Sequence of chain 1.A:
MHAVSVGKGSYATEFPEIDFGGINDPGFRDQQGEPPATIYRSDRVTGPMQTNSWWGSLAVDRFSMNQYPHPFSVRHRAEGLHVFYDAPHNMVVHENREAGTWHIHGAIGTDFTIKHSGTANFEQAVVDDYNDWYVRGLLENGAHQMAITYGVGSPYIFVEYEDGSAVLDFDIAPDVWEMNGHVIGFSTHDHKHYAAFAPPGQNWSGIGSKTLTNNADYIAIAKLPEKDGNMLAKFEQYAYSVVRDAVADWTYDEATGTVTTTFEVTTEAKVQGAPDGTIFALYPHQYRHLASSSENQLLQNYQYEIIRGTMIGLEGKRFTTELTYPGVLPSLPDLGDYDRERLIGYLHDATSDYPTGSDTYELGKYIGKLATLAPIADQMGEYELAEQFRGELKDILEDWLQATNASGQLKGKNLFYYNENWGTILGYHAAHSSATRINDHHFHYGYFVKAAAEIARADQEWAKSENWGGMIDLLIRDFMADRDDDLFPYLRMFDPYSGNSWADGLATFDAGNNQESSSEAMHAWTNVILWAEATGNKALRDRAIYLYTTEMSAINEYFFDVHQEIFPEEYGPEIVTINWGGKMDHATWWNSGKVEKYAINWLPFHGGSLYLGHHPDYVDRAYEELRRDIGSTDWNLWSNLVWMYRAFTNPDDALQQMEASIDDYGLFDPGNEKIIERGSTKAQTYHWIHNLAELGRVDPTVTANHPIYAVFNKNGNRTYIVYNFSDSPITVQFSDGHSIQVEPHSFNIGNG

Binding-site contacts:
Ligand atom C1 contacts residue GLU536 of chain 1.A at 3.4 Å.
Ligand atom O6 contacts residue BGC2 of chain 1.C at 3.5 Å (h-bond).
Ligand atom O5 contacts residue PHE463 of chain 1.A at 3.2 Å.
Ligand atom C6 contacts residue GLU693 of chain 1.A at 3.6 Å.
Ligand atom O4 contacts residue ARG698 of chain 1.A at 3.4 Å (salt-bridge).
Ligand atom O4 contacts residue TYR381 of chain 1.A at 3.4 Å (h-bond).
Ligand atom O4 contacts residue GLU540 of chain 1.A at 2.6 Å (salt-bridge).
Ligand atom C4 contacts residue ARG698 of chain 1.A at 3.5 Å.
Ligand atom O6 contacts residue HIS452 of chain 1.A at 3.6 Å.
Ligand atom O5 contacts residue TYR381 of chain 1.A at 3.4 Å (h-bond).
Ligand atom O2 contacts residue TRP609 of chain 1.A at 3.5 Å.
Ligand atom O4 contacts residue ILE620 of chain 1.A at 3.6 Å.
Ligand atom C6 contacts residue ARG698 of chain 1.A at 3.6 Å.
Ligand atom C6 contacts residue HIS452 of chain 1.A at 3.7 Å.
Ligand atom O2 contacts residue BGC2 of chain 1.C at 3.6 Å (h-bond).
Ligand atom O5 contacts residue ARG698 of chain 1.A at 3.0 Å (salt-bridge).
Ligand atom C5 contacts residue GLU540 of chain 1.A at 3.5 Å.
Ligand atom O6 contacts residue LYS385 of chain 1.A at 2.7 Å (salt-bridge).
Ligand atom O1 contacts residue GLU536 of chain 1.A at 2.8 Å (salt-bridge).
Ligand atom C2 contacts residue GLU536 of chain 1.A at 3.3 Å.
Ligand atom O3 contacts residue HIS452 of chain 1.A at 3.2 Å.
Ligand atom C1 contacts residue BGC2 of chain 1.C at 3.0 Å.
Ligand atom O6 contacts residue GLU693 of chain 1.A at 2.9 Å (salt-bridge).
Ligand atom O6 contacts residue HIS464 of chain 1.A at 2.8 Å (h-bond).
Ligand atom O6 contacts residue TYR381 of chain 1.A at 2.6 Å (h-bond).
Ligand atom C4 contacts residue TYR381 of chain 1.A at 3.3 Å (hydrophobic).
Ligand atom O3 contacts residue ARG698 of chain 1.A at 2.9 Å (salt-bridge).
Ligand atom O5 contacts residue BGC2 of chain 1.C at 3.1 Å (h-bond).
Ligand atom C3 contacts residue ARG698 of chain 1.A at 3.7 Å.
Ligand atom C6 contacts residue TYR381 of chain 1.A at 3.6 Å (hydrophobic).
Ligand atom O5 contacts residue ASP460 of chain 1.A at 3.2 Å (salt-bridge).
Ligand atom C6 contacts residue ASP460 of chain 1.A at 3.6 Å.
Ligand atom O4 contacts residue TRP658 of chain 1.A at 3.4 Å.
Ligand atom C6 contacts residue TYR381 of chain 1.A at 3.7 Å (hydrophobic).
Ligand atom O6 contacts residue ARG698 of chain 1.A at 3.5 Å (salt-bridge).
Ligand atom C2 contacts residue BGC2 of chain 1.C at 3.1 Å.
Ligand atom O2 contacts residue GLU536 of chain 1.A at 2.7 Å (salt-bridge).
Ligand atom O2 contacts residue HIS452 of chain 1.A at 3.3 Å.
Ligand atom O6 contacts residue ASP460 of chain 1.A at 2.5 Å (salt-bridge).
Ligand atom C4 contacts residue GLU540 of chain 1.A at 3.4 Å.

A protein and the small-molecule ligand that binds it are described below.
Small molecule (SMILES): OC[C@H]1O[C@@H](O[C@@H]2[C@@H](O)[C@H](O[C@@H]3[C@@H](O)[C@@H](O)O[C@H](CO)[C@H]3O)O[C@H](CO)[C@H]2O)[C@H](O)[C@@H](O)[C@@H]1O